Sequence of chain 30.C:
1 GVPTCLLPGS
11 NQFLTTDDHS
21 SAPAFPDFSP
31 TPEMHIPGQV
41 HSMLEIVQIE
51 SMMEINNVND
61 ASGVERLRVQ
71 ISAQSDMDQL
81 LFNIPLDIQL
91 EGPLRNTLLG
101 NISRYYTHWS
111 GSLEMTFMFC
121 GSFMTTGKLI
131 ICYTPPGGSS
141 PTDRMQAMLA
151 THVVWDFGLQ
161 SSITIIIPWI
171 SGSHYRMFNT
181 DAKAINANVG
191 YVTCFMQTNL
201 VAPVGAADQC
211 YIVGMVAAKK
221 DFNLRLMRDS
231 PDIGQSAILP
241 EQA

Binding-site contacts:
Ligand atom O1 contacts residue TYR197 of chain 30.A at 3.9 Å.
Ligand atom C5A contacts residue VAL175 of chain 30.A at 3.9 Å (hydrophobic).
Ligand atom O1 contacts residue MET223 of chain 30.A at 3.6 Å (h-bond).
Ligand atom C4A contacts residue PRO173 of chain 30.A at 3.3 Å (hydrophobic).
Ligand atom O1A contacts residue LEU186 of chain 30.A at 3.7 Å.
Ligand atom C6B contacts residue ILE188 of chain 30.A at 3.7 Å (hydrophobic).
Ligand atom C4A contacts residue TYR151 of chain 30.A at 3.8 Å (hydrophobic).
Ligand atom O1B contacts residue TRP97 of chain 30.A at 3.6 Å.
Ligand atom C3 contacts residue TYR197 of chain 30.A at 3.7 Å (hydrophobic).
Ligand atom O1A contacts residue LEU226 of chain 30.A at 3.8 Å.
Ligand atom O1A contacts residue ALA149 of chain 30.A at 3.7 Å.
Ligand atom C6C contacts residue LEU99 of chain 30.A at 3.6 Å (hydrophobic).
Ligand atom C5A contacts residue LEU186 of chain 30.A at 3.6 Å (hydrophobic).
Ligand atom C1B contacts residue LEU99 of chain 30.A at 3.9 Å (hydrophobic).
Ligand atom C5 contacts residue TYR197 of chain 30.A at 3.8 Å (hydrophobic).
Ligand atom C5B contacts residue ILE188 of chain 30.A at 3.6 Å (hydrophobic).
Ligand atom C5A contacts residue ALA149 of chain 30.A at 3.2 Å (hydrophobic).
Ligand atom C1C contacts residue TYR197 of chain 30.A at 3.7 Å (hydrophobic).
Ligand atom C4B contacts residue LEU226 of chain 30.A at 3.9 Å (hydrophobic).
Ligand atom C6C contacts residue TRP97 of chain 30.A at 3.9 Å (hydrophobic).
Ligand atom N2 contacts residue ASN221 of chain 30.A at 3.9 Å.
Ligand atom C5C contacts residue THR101 of chain 30.A at 3.7 Å.
Ligand atom C2B contacts residue LEU226 of chain 30.A at 3.6 Å (hydrophobic).
Ligand atom C5C contacts residue LEU99 of chain 30.A at 3.6 Å (hydrophobic).
Ligand atom C7C contacts residue ILE123 of chain 30.A at 3.5 Å (hydrophobic).
Ligand atom C31 contacts residue ASN199 of chain 30.A at 3.4 Å.
Ligand atom C5A contacts residue PRO173 of chain 30.A at 3.5 Å (hydrophobic).
Ligand atom O1B contacts residue LEU99 of chain 30.A at 3.1 Å.
Ligand atom C4A contacts residue LEU186 of chain 30.A at 3.9 Å (hydrophobic).
Ligand atom C3B contacts residue ILE123 of chain 30.A at 3.9 Å (hydrophobic).
Ligand atom N3A contacts residue TYR151 of chain 30.A at 3.3 Å.
Ligand atom C2C contacts residue THR101 of chain 30.A at 3.8 Å.
Ligand atom C6C contacts residue ILE123 of chain 30.A at 3.6 Å (hydrophobic).
Ligand atom C7C contacts residue LEU99 of chain 30.A at 3.5 Å (hydrophobic).
Ligand atom C2A contacts residue LEU186 of chain 30.A at 3.7 Å (hydrophobic).
Ligand atom C3B contacts residue LEU226 of chain 30.A at 3.5 Å (hydrophobic).
Ligand atom C2B contacts residue ILE123 of chain 30.A at 3.5 Å (hydrophobic).
Ligand atom C4 contacts residue TYR197 of chain 30.A at 3.6 Å (hydrophobic).
Ligand atom C31 contacts residue TYR197 of chain 30.A at 3.7 Å (hydrophobic).
Ligand atom C4C contacts residue THR121 of chain 30.A at 3.7 Å.

Sequence of chain 30.A:
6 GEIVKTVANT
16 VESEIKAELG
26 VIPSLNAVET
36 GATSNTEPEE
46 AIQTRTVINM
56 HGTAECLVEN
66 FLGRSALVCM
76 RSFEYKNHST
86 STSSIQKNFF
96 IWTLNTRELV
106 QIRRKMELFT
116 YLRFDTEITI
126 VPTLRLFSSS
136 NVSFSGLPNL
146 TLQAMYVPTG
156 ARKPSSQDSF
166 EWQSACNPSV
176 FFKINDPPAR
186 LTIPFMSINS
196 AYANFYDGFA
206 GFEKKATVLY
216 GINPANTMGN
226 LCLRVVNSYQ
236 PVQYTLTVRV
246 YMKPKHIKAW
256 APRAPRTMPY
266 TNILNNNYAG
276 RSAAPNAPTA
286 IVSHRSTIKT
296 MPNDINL

The protein below binds the small molecule below.
Small molecule (SMILES): Cc1cc(CCCCCCCOc2ccc(C3=NCCO3)cc2)on1